This protein binds this small molecule.
Small molecule (SMILES): C[C@H]1C=CC2=CCC[C@H](O)[C@@H]2[C@H]1CC[C@H]1C[C@@H](O)CC(=O)O1

Sequence of chain 1.A:
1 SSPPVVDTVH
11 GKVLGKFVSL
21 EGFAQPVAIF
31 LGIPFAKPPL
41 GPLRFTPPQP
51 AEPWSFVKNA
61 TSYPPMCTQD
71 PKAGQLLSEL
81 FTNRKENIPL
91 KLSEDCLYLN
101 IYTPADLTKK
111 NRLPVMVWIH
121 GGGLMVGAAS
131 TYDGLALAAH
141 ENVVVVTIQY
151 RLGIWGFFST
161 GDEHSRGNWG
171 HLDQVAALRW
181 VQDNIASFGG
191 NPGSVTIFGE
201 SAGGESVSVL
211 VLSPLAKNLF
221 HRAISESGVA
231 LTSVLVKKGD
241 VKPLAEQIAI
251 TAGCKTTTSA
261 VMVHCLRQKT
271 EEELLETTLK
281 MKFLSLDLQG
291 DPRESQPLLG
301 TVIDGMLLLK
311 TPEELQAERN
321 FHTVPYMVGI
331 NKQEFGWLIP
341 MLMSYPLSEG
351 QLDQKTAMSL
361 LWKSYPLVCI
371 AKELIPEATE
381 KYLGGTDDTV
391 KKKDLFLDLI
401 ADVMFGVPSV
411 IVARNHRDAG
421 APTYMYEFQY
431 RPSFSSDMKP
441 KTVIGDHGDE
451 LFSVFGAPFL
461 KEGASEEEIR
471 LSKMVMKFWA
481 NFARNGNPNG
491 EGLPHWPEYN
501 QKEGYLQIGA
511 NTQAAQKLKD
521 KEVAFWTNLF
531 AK

Binding-site contacts:
Ligand atom O3 contacts residue LYS393 of chain 1.A at 2.8 Å (salt-bridge).
Ligand atom C12 contacts residue GLY350 of chain 1.A at 4.1 Å.
Ligand atom O2 contacts residue PRO440 of chain 1.A at 4.5 Å.
Ligand atom C1 contacts residue GLY336 of chain 1.A at 3.8 Å.
Ligand atom O5 contacts residue PRO440 of chain 1.A at 3.7 Å.
Ligand atom O2 contacts residue GLY336 of chain 1.A at 3.0 Å (h-bond).
Ligand atom C10 contacts residue GLY336 of chain 1.A at 3.9 Å.
Ligand atom C22 contacts residue PRO440 of chain 1.A at 4.3 Å (hydrophobic).
Ligand atom C10 contacts residue TRP337 of chain 1.A at 3.6 Å (hydrophobic).
Ligand atom O1 contacts residue MET341 of chain 1.A at 3.9 Å.
Ligand atom C18 contacts residue MET438 of chain 1.A at 4.1 Å (hydrophobic).
Ligand atom C9 contacts residue LEU347 of chain 1.A at 4.1 Å (hydrophobic).
Ligand atom O5 contacts residue LYS393 of chain 1.A at 4.2 Å.
Ligand atom C12 contacts residue LEU347 of chain 1.A at 3.0 Å (hydrophobic).
Ligand atom C9 contacts residue PRO340 of chain 1.A at 4.3 Å (hydrophobic).
Ligand atom C7 contacts residue LEU347 of chain 1.A at 3.4 Å (hydrophobic).
Ligand atom C17 contacts residue MET438 of chain 1.A at 3.8 Å (hydrophobic).
Ligand atom C8 contacts residue LEU347 of chain 1.A at 3.6 Å (hydrophobic).
Ligand atom C12 contacts residue LYS393 of chain 1.A at 3.2 Å.
Ligand atom C23 contacts residue MET438 of chain 1.A at 3.6 Å (hydrophobic).
Ligand atom O2 contacts residue LYS393 of chain 1.A at 3.8 Å.
Ligand atom C1 contacts residue LYS393 of chain 1.A at 3.7 Å.
Ligand atom C7 contacts residue LYS393 of chain 1.A at 3.2 Å.
Ligand atom C13 contacts residue LEU347 of chain 1.A at 3.1 Å (hydrophobic).
Ligand atom C14 contacts residue LEU347 of chain 1.A at 4.5 Å (hydrophobic).
Ligand atom O2 contacts residue LEU397 of chain 1.A at 4.1 Å.
Ligand atom C13 contacts residue SER348 of chain 1.A at 4.3 Å.
Ligand atom C1 contacts residue TRP337 of chain 1.A at 4.3 Å (hydrophobic).
Ligand atom O1 contacts residue PRO340 of chain 1.A at 3.6 Å.
Ligand atom C23 contacts residue PRO440 of chain 1.A at 4.3 Å (hydrophobic).